The small molecule below binds the protein below.
Small molecule (SMILES): C[C@]1(CO)Cc2cc(NC(=O)c3cnn4cccnc34)c(N3CCOCC3)cc2O1

Binding-site contacts:
Ligand atom C1 contacts residue PRO123 of chain 1.B at 3.5 Å (hydrophobic).
Ligand atom N23 contacts residue TYR119 of chain 1.B at 3.8 Å.
Ligand atom C5 contacts residue MET122 of chain 1.B at 3.2 Å (hydrophobic).
Ligand atom O19 contacts residue TYR121 of chain 1.B at 3.9 Å.
Ligand atom C26 contacts residue LEU175 of chain 1.B at 3.9 Å (hydrophobic).
Ligand atom C15 contacts residue LEU175 of chain 1.B at 3.7 Å (hydrophobic).
Ligand atom N23 contacts residue LEU175 of chain 1.B at 3.4 Å.
Ligand atom C4 contacts residue MET49 of chain 1.B at 3.7 Å (hydrophobic).
Ligand atom C3 contacts residue PRO123 of chain 1.B at 3.7 Å (hydrophobic).
Ligand atom C16 contacts residue LEU175 of chain 1.B at 3.9 Å (hydrophobic).
Ligand atom N22 contacts residue LEU175 of chain 1.B at 3.8 Å.
Ligand atom C21 contacts residue MET122 of chain 1.B at 3.7 Å (hydrophobic).
Ligand atom O19 contacts residue ALA68 of chain 1.B at 3.6 Å.
Ligand atom C9 contacts residue GLY125 of chain 1.B at 3.5 Å.
Ligand atom C20 contacts residue LEU175 of chain 1.B at 3.6 Å (hydrophobic).
Ligand atom C3 contacts residue TYR121 of chain 1.B at 3.7 Å (hydrophobic).
Ligand atom C15 contacts residue ALA172 of chain 1.B at 3.9 Å (hydrophobic).
Ligand atom C20 contacts residue ALA68 of chain 1.B at 3.5 Å (hydrophobic).
Ligand atom C4 contacts residue MET122 of chain 1.B at 3.5 Å (hydrophobic).
Ligand atom C5 contacts residue MET49 of chain 1.B at 3.8 Å (hydrophobic).
Ligand atom O19 contacts residue MET122 of chain 1.B at 3.0 Å (h-bond).
Ligand atom C8 contacts residue GLY125 of chain 1.B at 3.7 Å.
Ligand atom C13 contacts residue VAL57 of chain 1.B at 3.9 Å (hydrophobic).
Ligand atom N25 contacts residue LEU175 of chain 1.B at 3.5 Å.
Ligand atom C4 contacts residue GLY125 of chain 1.B at 3.5 Å.
Ligand atom C21 contacts residue ALA68 of chain 1.B at 3.5 Å (hydrophobic).
Ligand atom C12 contacts residue GLY50 of chain 1.B at 3.9 Å.
Ligand atom C3 contacts residue GLY125 of chain 1.B at 3.8 Å.
Ligand atom C5 contacts residue GLY125 of chain 1.B at 3.8 Å.
Ligand atom C21 contacts residue TYR119 of chain 1.B at 3.8 Å (hydrophobic).
Ligand atom C6 contacts residue MET49 of chain 1.B at 3.8 Å (hydrophobic).
Ligand atom C24 contacts residue LEU175 of chain 1.B at 3.2 Å (hydrophobic).
Ligand atom C26 contacts residue VAL57 of chain 1.B at 3.9 Å (hydrophobic).
Ligand atom N22 contacts residue VAL120 of chain 1.B at 3.7 Å.
Ligand atom C3 contacts residue MET122 of chain 1.B at 3.5 Å (hydrophobic).
Ligand atom N22 contacts residue TYR119 of chain 1.B at 3.2 Å.
Ligand atom C21 contacts residue VAL120 of chain 1.B at 3.2 Å (hydrophobic).
Ligand atom C18 contacts residue ALA68 of chain 1.B at 3.6 Å (hydrophobic).
Ligand atom C28 contacts residue LEU175 of chain 1.B at 3.8 Å (hydrophobic).
Ligand atom C28 contacts residue TYR119 of chain 1.B at 3.6 Å (hydrophobic).

Sequence of chain 1.B:
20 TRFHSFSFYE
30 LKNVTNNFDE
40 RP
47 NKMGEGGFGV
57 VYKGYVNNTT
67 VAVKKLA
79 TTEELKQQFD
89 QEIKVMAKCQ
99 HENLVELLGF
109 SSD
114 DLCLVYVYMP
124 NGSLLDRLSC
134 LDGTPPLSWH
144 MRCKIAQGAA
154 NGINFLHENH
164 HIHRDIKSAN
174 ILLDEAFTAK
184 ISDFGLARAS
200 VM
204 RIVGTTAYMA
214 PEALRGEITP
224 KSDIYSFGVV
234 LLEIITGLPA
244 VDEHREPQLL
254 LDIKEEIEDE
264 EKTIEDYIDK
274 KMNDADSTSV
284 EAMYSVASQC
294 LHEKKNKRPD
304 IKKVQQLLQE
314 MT